Binding-site contacts:
Ligand atom OAL contacts residue ASP157 of chain 2.A at 3.0 Å (salt-bridge).
Ligand atom OAE contacts residue ASP155 of chain 2.A at 3.4 Å (salt-bridge).
Ligand atom PBT contacts residue MN1 of chain 2.D at 3.4 Å.
Ligand atom CBG contacts residue TYR70 of chain 2.A at 3.6 Å (hydrophobic).
Ligand atom O3' contacts residue VAL156 of chain 2.A at 3.0 Å (h-bond).
Ligand atom CBG contacts residue ILE67 of chain 2.A at 3.7 Å (hydrophobic).
Ligand atom O4 contacts residue HIS245 of chain 2.A at 3.2 Å.
Ligand atom OAB contacts residue TYR70 of chain 2.A at 3.6 Å.
Ligand atom CBF contacts residue TYR70 of chain 2.A at 3.4 Å (hydrophobic).
Ligand atom NAW contacts residue TYR70 of chain 2.A at 3.4 Å.
Ligand atom OAL contacts residue MN1 of chain 2.D at 2.1 Å.
Ligand atom OAB contacts residue ILE67 of chain 2.A at 2.8 Å (h-bond).
Ligand atom OAB contacts residue PHE65 of chain 2.A at 3.3 Å (h-bond).
Ligand atom PBS contacts residue MN1 of chain 2.D at 3.4 Å.
Ligand atom OAL contacts residue ASP155 of chain 2.A at 3.2 Å (salt-bridge).
Ligand atom O2' contacts residue PHE65 of chain 2.A at 2.6 Å (h-bond).
Ligand atom O3 contacts residue ASP246 of chain 2.A at 2.9 Å (salt-bridge).
Ligand atom CBG contacts residue VAL128 of chain 2.A at 3.6 Å (hydrophobic).
Ligand atom CAR contacts residue TYR70 of chain 2.A at 3.7 Å (hydrophobic).
Ligand atom C4' contacts residue ARG132 of chain 2.A at 3.6 Å.
Ligand atom C2' contacts residue VAL156 of chain 2.A at 3.7 Å (hydrophobic).
Ligand atom OAD contacts residue TYR70 of chain 2.A at 2.6 Å (h-bond).
Ligand atom OAA contacts residue TYR70 of chain 2.A at 3.5 Å.
Ligand atom O2' contacts residue VAL156 of chain 2.A at 3.5 Å.
Ligand atom OAB contacts residue ALA66 of chain 2.A at 3.7 Å.
Ligand atom O4 contacts residue TRP244 of chain 2.A at 2.9 Å (h-bond).
Ligand atom C3 contacts residue SER129 of chain 2.A at 3.6 Å.
Ligand atom NAW contacts residue ILE67 of chain 2.A at 2.9 Å (h-bond).
Ligand atom O3 contacts residue GLU247 of chain 2.A at 3.4 Å.
Ligand atom O3' contacts residue ASP155 of chain 2.A at 3.3 Å.
Ligand atom NBQ contacts residue VAL128 of chain 2.A at 3.6 Å.
Ligand atom C4 contacts residue SER129 of chain 2.A at 3.5 Å.
Ligand atom OAE contacts residue MN1 of chain 2.D at 2.2 Å.
Ligand atom C2' contacts residue PHE65 of chain 2.A at 3.3 Å (hydrophobic).
Ligand atom C5' contacts residue ASP155 of chain 2.A at 3.6 Å.
Ligand atom O3' contacts residue ASP157 of chain 2.A at 2.8 Å (salt-bridge).
Ligand atom O2 contacts residue GLU247 of chain 2.A at 3.2 Å (salt-bridge).
Ligand atom O3 contacts residue TRP244 of chain 2.A at 3.7 Å.
Ligand atom C2' contacts residue TYR70 of chain 2.A at 3.7 Å (hydrophobic).
Ligand atom C3' contacts residue TYR70 of chain 2.A at 3.7 Å (hydrophobic).

Sequence of chain 2.A:
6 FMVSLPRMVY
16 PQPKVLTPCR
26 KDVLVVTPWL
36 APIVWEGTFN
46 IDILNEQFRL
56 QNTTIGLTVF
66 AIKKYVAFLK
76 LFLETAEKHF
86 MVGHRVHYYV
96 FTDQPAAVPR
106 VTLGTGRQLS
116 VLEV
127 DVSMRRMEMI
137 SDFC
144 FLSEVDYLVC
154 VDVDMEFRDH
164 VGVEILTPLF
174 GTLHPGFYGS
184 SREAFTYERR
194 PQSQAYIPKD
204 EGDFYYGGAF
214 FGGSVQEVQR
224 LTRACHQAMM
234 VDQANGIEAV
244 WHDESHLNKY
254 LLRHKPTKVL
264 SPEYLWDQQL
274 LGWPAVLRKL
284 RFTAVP

The small molecule below binds the protein below.
Small molecule (SMILES): O=c1ccn([C@@H]2O[C@H](COP(=O)(O)OP(=O)(O)O[C@H]3O[C@H](COCc4ccccc4[N+](=O)O)[C@H](O)[C@H](O)[C@H]3O)[C@@H](O)[C@H]2O)c(=O)[nH]1